Binding-site contacts:
Ligand atom C9B contacts residue TRP424 of chain 2.A at 3.8 Å (hydrophobic).
Ligand atom C6B contacts residue TRP424 of chain 2.A at 3.7 Å (hydrophobic).
Ligand atom C4B contacts residue THR239 of chain 2.A at 4.2 Å.
Ligand atom C2B contacts residue TRP424 of chain 2.A at 4.4 Å (hydrophobic).
Ligand atom OHB contacts residue GLU236 of chain 2.A at 2.4 Å (salt-bridge).
Ligand atom OHB contacts residue TYR379 of chain 2.A at 4.4 Å.
Ligand atom C1B contacts residue TRP424 of chain 2.A at 3.8 Å (hydrophobic).
Ligand atom O1A contacts residue TRP424 of chain 2.A at 3.4 Å.
Ligand atom C1B contacts residue PHE243 of chain 2.A at 4.2 Å (hydrophobic).
Ligand atom C2B contacts residue TRP508 of chain 2.A at 4.1 Å (hydrophobic).
Ligand atom O7B contacts residue TRP424 of chain 2.A at 3.9 Å.
Ligand atom N3B contacts residue GLU236 of chain 2.A at 3.2 Å (salt-bridge).
Ligand atom C7B contacts residue TRP424 of chain 2.A at 3.6 Å (hydrophobic).
Ligand atom C3B contacts residue TYR379 of chain 2.A at 4.4 Å (hydrophobic).
Ligand atom N3B contacts residue THR239 of chain 2.A at 4.2 Å.
Ligand atom O3B contacts residue TYR379 of chain 2.A at 3.9 Å.
Ligand atom O3B contacts residue GLU236 of chain 2.A at 3.0 Å (salt-bridge).
Ligand atom O1A contacts residue GLU507 of chain 2.A at 2.4 Å (salt-bridge).
Ligand atom C3B contacts residue GLU236 of chain 2.A at 3.7 Å.
Ligand atom O1A contacts residue PHE516 of chain 2.A at 4.2 Å.
Ligand atom C4B contacts residue GLU236 of chain 2.A at 4.4 Å.
Ligand atom OHB contacts residue THR239 of chain 2.A at 3.4 Å (h-bond).
Ligand atom O1B contacts residue TRP508 of chain 2.A at 3.9 Å.
Ligand atom O1B contacts residue GLU507 of chain 2.A at 3.3 Å (salt-bridge).
Ligand atom C9B contacts residue TYR423 of chain 2.A at 4.1 Å (hydrophobic).
Ligand atom C8B contacts residue TRP424 of chain 2.A at 3.8 Å (hydrophobic).
Ligand atom C5B contacts residue PHE243 of chain 2.A at 4.2 Å (hydrophobic).
Ligand atom C8B contacts residue PHE243 of chain 2.A at 3.8 Å (hydrophobic).
Ligand atom O7B contacts residue TYR423 of chain 2.A at 4.0 Å.
Ligand atom C7B contacts residue PHE243 of chain 2.A at 3.4 Å (hydrophobic).
Ligand atom O3B contacts residue GLU452 of chain 2.A at 3.3 Å (salt-bridge).
Ligand atom OHB contacts residue ASP307 of chain 2.A at 4.2 Å.
Ligand atom C6B contacts residue PHE243 of chain 2.A at 3.7 Å (hydrophobic).
Ligand atom O7B contacts residue PHE243 of chain 2.A at 3.7 Å.
Ligand atom C9B contacts residue PHE243 of chain 2.A at 3.6 Å (hydrophobic).
Ligand atom N3B contacts residue TRP424 of chain 2.A at 4.1 Å.
Ligand atom C4B contacts residue TRP424 of chain 2.A at 3.6 Å (hydrophobic).
Ligand atom C2B contacts residue GLU507 of chain 2.A at 3.1 Å.
Ligand atom C1B contacts residue GLU507 of chain 2.A at 4.2 Å.
Ligand atom C5B contacts residue TRP424 of chain 2.A at 3.4 Å (hydrophobic).

This small molecule binds to this protein.
Small molecule (SMILES): COc1ccc2c(c1)O[C@@H](O)C(=O)N2O

Sequence of chain 2.A:
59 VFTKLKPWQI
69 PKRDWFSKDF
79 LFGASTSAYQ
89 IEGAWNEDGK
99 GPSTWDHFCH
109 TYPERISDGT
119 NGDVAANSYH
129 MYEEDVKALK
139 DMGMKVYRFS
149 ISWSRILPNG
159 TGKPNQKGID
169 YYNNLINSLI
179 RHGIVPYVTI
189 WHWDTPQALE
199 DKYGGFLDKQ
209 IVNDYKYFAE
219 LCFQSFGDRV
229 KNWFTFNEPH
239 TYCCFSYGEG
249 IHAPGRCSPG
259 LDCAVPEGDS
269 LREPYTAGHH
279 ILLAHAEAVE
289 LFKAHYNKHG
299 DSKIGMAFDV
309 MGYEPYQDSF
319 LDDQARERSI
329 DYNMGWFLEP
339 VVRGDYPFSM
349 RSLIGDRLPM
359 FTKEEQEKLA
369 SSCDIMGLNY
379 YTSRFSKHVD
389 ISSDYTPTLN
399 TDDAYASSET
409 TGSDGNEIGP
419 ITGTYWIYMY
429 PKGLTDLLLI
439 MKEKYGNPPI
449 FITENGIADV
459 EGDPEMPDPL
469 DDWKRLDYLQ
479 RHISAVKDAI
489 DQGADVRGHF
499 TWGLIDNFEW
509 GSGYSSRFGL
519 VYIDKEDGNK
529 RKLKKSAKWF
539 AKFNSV